Sequence of chain 1.H:
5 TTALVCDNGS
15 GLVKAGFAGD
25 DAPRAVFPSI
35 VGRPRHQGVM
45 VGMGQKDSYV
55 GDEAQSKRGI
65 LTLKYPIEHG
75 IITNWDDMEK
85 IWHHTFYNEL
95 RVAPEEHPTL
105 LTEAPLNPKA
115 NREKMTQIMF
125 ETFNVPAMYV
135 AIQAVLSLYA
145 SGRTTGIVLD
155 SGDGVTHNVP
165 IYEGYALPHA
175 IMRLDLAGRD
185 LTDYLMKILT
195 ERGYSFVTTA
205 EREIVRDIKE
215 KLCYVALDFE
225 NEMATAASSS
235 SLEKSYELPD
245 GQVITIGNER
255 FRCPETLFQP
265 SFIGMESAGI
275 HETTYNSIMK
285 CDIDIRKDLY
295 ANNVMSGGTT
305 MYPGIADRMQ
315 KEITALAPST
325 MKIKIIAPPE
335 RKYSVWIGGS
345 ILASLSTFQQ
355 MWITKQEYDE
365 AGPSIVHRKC

Sequence of chain 1.D:
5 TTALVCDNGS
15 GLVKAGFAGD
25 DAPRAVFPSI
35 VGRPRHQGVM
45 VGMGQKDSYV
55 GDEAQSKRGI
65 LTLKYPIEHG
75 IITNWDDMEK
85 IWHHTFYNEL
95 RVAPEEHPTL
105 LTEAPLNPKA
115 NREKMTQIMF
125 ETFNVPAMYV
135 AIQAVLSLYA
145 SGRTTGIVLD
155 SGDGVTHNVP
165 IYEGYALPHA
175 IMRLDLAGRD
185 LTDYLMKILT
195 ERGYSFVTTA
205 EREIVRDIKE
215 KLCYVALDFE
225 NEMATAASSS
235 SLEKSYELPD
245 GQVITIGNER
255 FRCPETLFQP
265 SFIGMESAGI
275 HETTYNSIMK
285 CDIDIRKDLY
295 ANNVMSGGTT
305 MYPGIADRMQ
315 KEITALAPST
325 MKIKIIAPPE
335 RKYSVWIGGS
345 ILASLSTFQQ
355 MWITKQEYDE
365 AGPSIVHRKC

Binding-site contacts:
Ligand atom CB contacts residue SER199 of chain 1.D at 3.2 Å.
Ligand atom CG contacts residue ILE75 of chain 1.H at 3.7 Å (hydrophobic).
Ligand atom CE3 contacts residue GLY197 of chain 1.D at 2.8 Å.
Ligand atom CE2 contacts residue SER199 of chain 1.D at 3.5 Å.
Ligand atom O contacts residue HIS73 of chain 1.H at 3.9 Å.
Ligand atom NE1 contacts residue ASP179 of chain 1.H at 3.8 Å.
Ligand atom CE3 contacts residue ILE75 of chain 1.H at 3.5 Å (hydrophobic).
Ligand atom CB contacts residue GLU72 of chain 1.H at 3.6 Å.
Ligand atom CD2 contacts residue SER199 of chain 1.D at 3.6 Å.
Ligand atom CH2 contacts residue LEU110 of chain 1.H at 3.8 Å (hydrophobic).
Ligand atom O2 contacts residue TYR198 of chain 1.D at 3.4 Å (h-bond).
Ligand atom NE1 contacts residue ILE75 of chain 1.H at 3.8 Å.
Ligand atom O contacts residue GLN246 of chain 1.D at 3.1 Å (h-bond).
Ligand atom N contacts residue GLY197 of chain 1.D at 3.8 Å.
Ligand atom CE2 contacts residue ILE75 of chain 1.H at 3.3 Å (hydrophobic).
Ligand atom CA contacts residue THR77 of chain 1.H at 3.9 Å.
Ligand atom CZ3 contacts residue THR194 of chain 1.D at 3.8 Å.
Ligand atom CZ2 contacts residue ILE75 of chain 1.H at 3.6 Å (hydrophobic).
Ligand atom NE1 contacts residue SER199 of chain 1.D at 3.7 Å.
Ligand atom O contacts residue ILE75 of chain 1.H at 2.7 Å.
Ligand atom C contacts residue GLY197 of chain 1.D at 3.8 Å.
Ligand atom CA contacts residue GLY197 of chain 1.D at 3.7 Å.
Ligand atom CB contacts residue TYR198 of chain 1.D at 3.4 Å (hydrophobic).
Ligand atom C contacts residue ILE75 of chain 1.H at 3.8 Å (hydrophobic).
Ligand atom CZ3 contacts residue ILE75 of chain 1.H at 3.9 Å (hydrophobic).
Ligand atom CZ2 contacts residue SER199 of chain 1.D at 3.8 Å.
Ligand atom C contacts residue GLN246 of chain 1.D at 3.8 Å.
Ligand atom CB contacts residue GLY197 of chain 1.D at 3.6 Å.
Ligand atom CD2 contacts residue GLY197 of chain 1.D at 3.7 Å.
Ligand atom CB contacts residue GLY197 of chain 1.D at 3.7 Å.
Ligand atom CG2 contacts residue SER199 of chain 1.D at 3.8 Å.
Ligand atom N contacts residue GLY197 of chain 1.D at 2.9 Å (h-bond).
Ligand atom CZ2 contacts residue ARG177 of chain 1.H at 3.7 Å.
Ligand atom CZ3 contacts residue GLY197 of chain 1.D at 3.5 Å.
Ligand atom OG1 contacts residue GLU205 of chain 1.D at 3.2 Å (salt-bridge).
Ligand atom CZ3 contacts residue PRO112 of chain 1.H at 3.6 Å (hydrophobic).
Ligand atom CD2 contacts residue ILE75 of chain 1.H at 3.3 Å (hydrophobic).
Ligand atom CG2 contacts residue PHE200 of chain 1.D at 3.5 Å (hydrophobic).
Ligand atom OG1 contacts residue SER199 of chain 1.D at 3.7 Å.
Ligand atom OG1 contacts residue ILE287 of chain 1.B at 3.4 Å.

Sequence of chain 1.B:
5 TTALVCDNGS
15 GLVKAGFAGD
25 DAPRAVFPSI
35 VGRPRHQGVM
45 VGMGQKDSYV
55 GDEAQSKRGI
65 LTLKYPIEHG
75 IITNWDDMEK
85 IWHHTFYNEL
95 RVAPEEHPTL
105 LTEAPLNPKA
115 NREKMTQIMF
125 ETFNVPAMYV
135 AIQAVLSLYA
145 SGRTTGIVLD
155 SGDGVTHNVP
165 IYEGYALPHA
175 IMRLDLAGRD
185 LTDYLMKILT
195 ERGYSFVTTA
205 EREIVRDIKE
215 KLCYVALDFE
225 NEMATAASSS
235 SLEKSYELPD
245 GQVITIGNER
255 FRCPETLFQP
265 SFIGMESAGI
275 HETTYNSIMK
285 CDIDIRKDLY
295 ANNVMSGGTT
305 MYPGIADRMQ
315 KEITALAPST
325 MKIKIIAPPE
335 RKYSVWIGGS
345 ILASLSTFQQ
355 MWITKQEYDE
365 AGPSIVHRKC

The protein below binds the small molecule below.
Small molecule (SMILES): C[C@@H]1NC(=O)[C@H](C[C@](C)(O)CO)NC(=O)[C@@H]2CC3=C(N=C4C=CC=CC43)SC[C@H](NC(=O)[C@H]([C@H](C)O)NC1=O)C(=O)N1C[C@H](O)C[C@H]1C(=O)N[C@@H](C)C(=O)N2